Sequence of chain 1.B:
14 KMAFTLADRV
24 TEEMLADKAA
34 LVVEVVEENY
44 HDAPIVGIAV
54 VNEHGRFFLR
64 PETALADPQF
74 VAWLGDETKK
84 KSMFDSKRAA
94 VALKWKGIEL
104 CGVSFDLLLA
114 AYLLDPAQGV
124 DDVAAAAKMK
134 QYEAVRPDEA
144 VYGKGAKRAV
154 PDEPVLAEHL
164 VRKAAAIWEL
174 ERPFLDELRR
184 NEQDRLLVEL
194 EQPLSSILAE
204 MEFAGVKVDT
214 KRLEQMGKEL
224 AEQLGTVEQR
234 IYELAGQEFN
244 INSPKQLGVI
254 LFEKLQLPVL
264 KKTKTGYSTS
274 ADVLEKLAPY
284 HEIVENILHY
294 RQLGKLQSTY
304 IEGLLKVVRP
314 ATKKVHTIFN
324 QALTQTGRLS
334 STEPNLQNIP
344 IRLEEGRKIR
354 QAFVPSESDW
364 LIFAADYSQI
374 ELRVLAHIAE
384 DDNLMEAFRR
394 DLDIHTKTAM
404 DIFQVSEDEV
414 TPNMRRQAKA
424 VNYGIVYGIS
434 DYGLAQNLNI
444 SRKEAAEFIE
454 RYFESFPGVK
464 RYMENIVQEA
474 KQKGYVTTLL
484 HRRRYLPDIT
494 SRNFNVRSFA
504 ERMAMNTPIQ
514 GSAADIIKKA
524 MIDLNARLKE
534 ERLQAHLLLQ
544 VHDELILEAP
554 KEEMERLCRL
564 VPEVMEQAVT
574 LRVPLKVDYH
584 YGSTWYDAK

Binding-site contacts:
Ligand atom N2 contacts residue GLN513 of chain 1.B at 3.3 Å (h-bond).
Ligand atom C2' contacts residue DG31 of chain 1.J at 3.2 Å.
Ligand atom C1' contacts residue ASN341 of chain 1.B at 3.5 Å.
Ligand atom C2' contacts residue ASN341 of chain 1.B at 3.5 Å.
Ligand atom OP1 contacts residue THR266 of chain 1.B at 2.7 Å (h-bond).
Ligand atom N7 contacts residue ARG345 of chain 1.B at 3.0 Å (salt-bridge).
Ligand atom C5' contacts residue THR268 of chain 1.B at 3.5 Å.
Ligand atom OP1 contacts residue GLN295 of chain 1.B at 3.5 Å.
Ligand atom O5' contacts residue THR272 of chain 1.B at 3.2 Å (h-bond).
Ligand atom C4' contacts residue ARG294 of chain 1.B at 3.5 Å.
Ligand atom C5' contacts residue ILE342 of chain 1.B at 3.2 Å (hydrophobic).
Ligand atom OP1 contacts residue PRO343 of chain 1.B at 3.4 Å.
Ligand atom OP2 contacts residue ALA274 of chain 1.B at 3.3 Å.
Ligand atom OP1 contacts residue THR272 of chain 1.B at 2.8 Å (h-bond).
Ligand atom C2' contacts residue GLN340 of chain 1.B at 3.5 Å.
Ligand atom C8 contacts residue ARG345 of chain 1.B at 3.3 Å.
Ligand atom O2 contacts residue ASN341 of chain 1.B at 2.9 Å (h-bond).
Ligand atom OP1 contacts residue ARG345 of chain 1.B at 2.8 Å (salt-bridge).
Ligand atom OP1 contacts residue ILE344 of chain 1.B at 2.8 Å (h-bond).
Ligand atom OP2 contacts residue ARG345 of chain 1.B at 2.9 Å (salt-bridge).
Ligand atom O3' contacts residue ARG294 of chain 1.B at 3.1 Å (salt-bridge).
Ligand atom OP2 contacts residue ARG345 of chain 1.B at 3.3 Å.
Ligand atom N3 contacts residue ARG331 of chain 1.B at 3.0 Å (salt-bridge).
Ligand atom O4' contacts residue TYR303 of chain 1.B at 3.5 Å (h-bond).
Ligand atom N1 contacts residue DG31 of chain 1.J at 3.4 Å.
Ligand atom C6 contacts residue DG31 of chain 1.J at 3.5 Å.
Ligand atom C1' contacts residue GLN340 of chain 1.B at 3.5 Å.
Ligand atom OP2 contacts residue SER273 of chain 1.B at 3.5 Å.
Ligand atom OP1 contacts residue LYS267 of chain 1.B at 2.6 Å (salt-bridge).
Ligand atom O4' contacts residue HIS545 of chain 1.B at 3.4 Å.
Ligand atom C1' contacts residue TYR303 of chain 1.B at 3.3 Å (hydrophobic).
Ligand atom C3' contacts residue DG31 of chain 1.J at 3.1 Å.
Ligand atom N2 contacts residue ARG331 of chain 1.B at 3.5 Å (salt-bridge).
Ligand atom O3' contacts residue THR268 of chain 1.B at 3.4 Å.
Ligand atom O2 contacts residue LYS298 of chain 1.B at 3.3 Å.
Ligand atom OP1 contacts residue THR268 of chain 1.B at 2.5 Å (h-bond).
Ligand atom OP1 contacts residue ARG294 of chain 1.B at 3.1 Å (salt-bridge).
Ligand atom C2 contacts residue DG31 of chain 1.J at 3.5 Å.
Ligand atom OP1 contacts residue ILE344 of chain 1.B at 3.5 Å.
Ligand atom O4' contacts residue ASN341 of chain 1.B at 3.2 Å.

This small molecule binds to this protein.
Small molecule (SMILES): Cc1cn([C@H]2C[C@H](O[P](=O)(O)OC[C@H]3O[C@@H](n4ccc(N)nc4=O)C[C@@H]3O[P](=O)(O)OC[C@@H]3CC[C@H](n4cnc5c(=O)[nH]c(N)nc54)O3)[C@@H](CO[P](=O)(O)O[C@H]3C[C@H](n4ccc(N)nc4=O)O[C@@H]3CO[P](=O)(O)O[C@H]3C[C@H](n4cnc5c4NC=NC5N)O[C@@H]3CO[P](=O)(O)O[C@H]3C[C@H](n4cnc5c(=O)[nH]c(N)nc54)O[C@@H]3CO[P](=O)(O)O[C@H]3C[C@H](n4cc(C)c(=O)[nH]c4=O)O[C@@H]3CO[P](=O)(O)O[C@H]3C[C@H](n4ccc(N)nc4=O)O[C@@H]3CO[P](=O)(O)O[C@H]3C[C@H](n4ccc(N)nc4=O)O[C@@H]3CO)O2)c(=O)[nH]c1=O